The small molecule below binds the protein below.
Small molecule (SMILES): CC(=O)N[C@@H]1[C@@H](O)[C@H](O)[C@@H](CO)O[C@H]1O

Sequence of chain 1.A:
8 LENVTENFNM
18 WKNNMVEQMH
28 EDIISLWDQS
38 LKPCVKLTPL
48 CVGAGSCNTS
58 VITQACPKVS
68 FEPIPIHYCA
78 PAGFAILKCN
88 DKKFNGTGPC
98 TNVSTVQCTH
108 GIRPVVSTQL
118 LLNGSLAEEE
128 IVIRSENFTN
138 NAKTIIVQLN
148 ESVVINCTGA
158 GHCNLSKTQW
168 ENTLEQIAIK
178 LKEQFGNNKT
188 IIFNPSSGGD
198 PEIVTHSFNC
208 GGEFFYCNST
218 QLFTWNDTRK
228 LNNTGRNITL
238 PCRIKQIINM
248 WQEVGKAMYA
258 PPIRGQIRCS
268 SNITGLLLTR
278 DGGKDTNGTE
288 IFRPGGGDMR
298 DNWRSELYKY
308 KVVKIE

Binding-site contacts:
Ligand atom N2 contacts residue ASN10 of chain 1.A at 2.9 Å (h-bond).
Ligand atom C1 contacts residue ASN10 of chain 1.A at 1.4 Å.
Ligand atom C6 contacts residue ASN10 of chain 1.A at 4.1 Å.
Ligand atom C8 contacts residue VAL11 of chain 1.A at 4.4 Å (hydrophobic).
Ligand atom C8 contacts residue ASN10 of chain 1.A at 3.8 Å.
Ligand atom O5 contacts residue ASN10 of chain 1.A at 2.4 Å (h-bond).
Ligand atom O7 contacts residue VAL11 of chain 1.A at 4.4 Å.
Ligand atom C7 contacts residue VAL11 of chain 1.A at 4.0 Å (hydrophobic).
Ligand atom C8 contacts residue GLU9 of chain 1.A at 4.2 Å.
Ligand atom O7 contacts residue THR98 of chain 1.A at 4.5 Å.
Ligand atom O3 contacts residue ASN10 of chain 1.A at 4.3 Å.
Ligand atom C4 contacts residue ASN10 of chain 1.A at 3.4 Å.
Ligand atom N2 contacts residue VAL11 of chain 1.A at 3.8 Å.
Ligand atom C2 contacts residue ASN10 of chain 1.A at 2.5 Å.
Ligand atom O4 contacts residue ASN10 of chain 1.A at 4.3 Å.
Ligand atom C8 contacts residue THR98 of chain 1.A at 4.0 Å.
Ligand atom C3 contacts residue ASN10 of chain 1.A at 2.9 Å.
Ligand atom C5 contacts residue ASN10 of chain 1.A at 2.8 Å.
Ligand atom C7 contacts residue ASN10 of chain 1.A at 3.9 Å.